Binding-site contacts:
Ligand atom C5 contacts residue LEU115 of chain 1.B at 3.8 Å (hydrophobic).
Ligand atom C11 contacts residue PHE112 of chain 1.B at 3.8 Å (hydrophobic).
Ligand atom C10 contacts residue ALA60 of chain 1.B at 3.7 Å (hydrophobic).
Ligand atom N4 contacts residue PHE44 of chain 1.B at 3.5 Å.
Ligand atom C2 contacts residue ILE39 of chain 1.B at 3.8 Å (hydrophobic).
Ligand atom C8 contacts residue LEU115 of chain 1.B at 3.5 Å (hydrophobic).
Ligand atom C7 contacts residue LEU115 of chain 1.B at 3.9 Å (hydrophobic).
Ligand atom N4 contacts residue LYS62 of chain 1.B at 3.4 Å.
Ligand atom C18 contacts residue GLU77 of chain 1.B at 3.6 Å.
Ligand atom C18 contacts residue ASP181 of chain 1.B at 3.2 Å.
Ligand atom C18 contacts residue LYS62 of chain 1.B at 3.8 Å.
Ligand atom N6 contacts residue ASP181 of chain 1.B at 3.2 Å (salt-bridge).
Ligand atom N5 contacts residue GLU77 of chain 1.B at 3.7 Å.
Ligand atom C17 contacts residue LYS62 of chain 1.B at 3.5 Å.
Ligand atom C12 contacts residue PHE112 of chain 1.B at 3.6 Å (hydrophobic).
Ligand atom N5 contacts residue LYS62 of chain 1.B at 2.9 Å (salt-bridge).
Ligand atom N1 contacts residue LEU168 of chain 1.B at 3.4 Å.
Ligand atom N6 contacts residue LYS62 of chain 1.B at 3.9 Å.
Ligand atom C6 contacts residue LEU115 of chain 1.B at 3.1 Å (hydrophobic).
Ligand atom C11 contacts residue ALA60 of chain 1.B at 3.7 Å (hydrophobic).
Ligand atom N2 contacts residue LEU115 of chain 1.B at 3.0 Å (h-bond).
Ligand atom C17 contacts residue ASP181 of chain 1.B at 3.8 Å.
Ligand atom N2 contacts residue ALA60 of chain 1.B at 3.9 Å.
Ligand atom C7 contacts residue ILE39 of chain 1.B at 3.9 Å (hydrophobic).
Ligand atom C18 contacts residue PHE112 of chain 1.B at 3.8 Å (hydrophobic).
Ligand atom C14 contacts residue LEU168 of chain 1.B at 3.8 Å (hydrophobic).
Ligand atom C4 contacts residue LEU168 of chain 1.B at 3.6 Å (hydrophobic).
Ligand atom N6 contacts residue PHE112 of chain 1.B at 3.2 Å.
Ligand atom C19 contacts residue PHE112 of chain 1.B at 3.7 Å (hydrophobic).
Ligand atom C2 contacts residue VAL47 of chain 1.B at 3.5 Å (hydrophobic).
Ligand atom C15 contacts residue VAL180 of chain 1.B at 3.9 Å (hydrophobic).
Ligand atom C19 contacts residue VAL180 of chain 1.B at 3.7 Å (hydrophobic).
Ligand atom C11 contacts residue GLU113 of chain 1.B at 3.3 Å.
Ligand atom C5 contacts residue LEU168 of chain 1.B at 3.6 Å (hydrophobic).
Ligand atom C3 contacts residue ILE39 of chain 1.B at 3.3 Å (hydrophobic).
Ligand atom N4 contacts residue ASP181 of chain 1.B at 3.1 Å (salt-bridge).
Ligand atom C19 contacts residue ASP181 of chain 1.B at 3.9 Å.
Ligand atom N5 contacts residue ASP181 of chain 1.B at 3.2 Å.
Ligand atom C6 contacts residue SER116 of chain 1.B at 3.8 Å.
Ligand atom N6 contacts residue GLU77 of chain 1.B at 2.7 Å (salt-bridge).

Sequence of chain 1.B:
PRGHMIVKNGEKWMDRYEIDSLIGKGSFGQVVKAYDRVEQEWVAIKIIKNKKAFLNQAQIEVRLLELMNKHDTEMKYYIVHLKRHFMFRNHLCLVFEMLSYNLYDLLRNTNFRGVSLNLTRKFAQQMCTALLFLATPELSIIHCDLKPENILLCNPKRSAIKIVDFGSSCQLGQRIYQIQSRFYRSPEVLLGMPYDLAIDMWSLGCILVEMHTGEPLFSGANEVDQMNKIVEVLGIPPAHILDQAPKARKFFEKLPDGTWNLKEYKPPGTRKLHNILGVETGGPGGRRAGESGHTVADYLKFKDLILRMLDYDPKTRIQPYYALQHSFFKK

The protein below binds the small molecule below.
Small molecule (SMILES): CCCCc1nc2ccc(-c3cc(N)nc(N)c3)nc2n1CCCC